Binding-site contacts:
Ligand atom C3 contacts residue TYR157 of chain 53.B at 3.5 Å (hydrophobic).
Ligand atom C22 contacts residue PHE236 of chain 53.B at 3.9 Å (hydrophobic).
Ligand atom C13 contacts residue VAL197 of chain 53.B at 3.6 Å (hydrophobic).
Ligand atom C3 contacts residue PRO179 of chain 53.B at 3.7 Å (hydrophobic).
Ligand atom C21 contacts residue PHE236 of chain 53.B at 3.4 Å (hydrophobic).
Ligand atom C22 contacts residue TYR203 of chain 53.B at 3.5 Å (hydrophobic).
Ligand atom C9 contacts residue TYR157 of chain 53.B at 3.8 Å (hydrophobic).
Ligand atom C12 contacts residue PHE236 of chain 53.B at 3.8 Å (hydrophobic).
Ligand atom C4 contacts residue TYR157 of chain 53.B at 3.4 Å (hydrophobic).
Ligand atom C9 contacts residue ILE108 of chain 53.B at 3.5 Å (hydrophobic).
Ligand atom C7 contacts residue PHE132 of chain 53.B at 3.6 Å (hydrophobic).
Ligand atom N6 contacts residue VAL194 of chain 53.B at 3.7 Å.
Ligand atom C10 contacts residue VAL194 of chain 53.B at 3.7 Å (hydrophobic).
Ligand atom C23 contacts residue TYR110 of chain 53.B at 3.3 Å (hydrophobic).
Ligand atom N4 contacts residue ILE192 of chain 53.B at 3.6 Å.
Ligand atom C1 contacts residue ILE155 of chain 53.B at 3.7 Å (hydrophobic).
Ligand atom N3 contacts residue ILE192 of chain 53.B at 3.8 Å.
Ligand atom C14 contacts residue PHE236 of chain 53.B at 3.9 Å (hydrophobic).
Ligand atom C1 contacts residue ILE181 of chain 53.B at 3.4 Å (hydrophobic).
Ligand atom O25 contacts residue TYR110 of chain 53.B at 3.0 Å.
Ligand atom N4 contacts residue LEU239 of chain 53.B at 3.8 Å.
Ligand atom C8 contacts residue ILE108 of chain 53.B at 3.8 Å (hydrophobic).
Ligand atom C10 contacts residue TYR157 of chain 53.B at 3.6 Å (hydrophobic).
Ligand atom C21 contacts residue TYR203 of chain 53.B at 3.8 Å (hydrophobic).
Ligand atom O24 contacts residue TYR110 of chain 53.B at 3.9 Å.
Ligand atom C20 contacts residue TYR110 of chain 53.B at 3.5 Å (hydrophobic).
Ligand atom C4 contacts residue ALA24 of chain 53.D at 3.8 Å (hydrophobic).
Ligand atom C19 contacts residue PHE236 of chain 53.B at 3.5 Å (hydrophobic).
Ligand atom O24 contacts residue PHE236 of chain 53.B at 3.7 Å.
Ligand atom C11 contacts residue TYR157 of chain 53.B at 3.6 Å (hydrophobic).
Ligand atom C27 contacts residue THR109 of chain 53.B at 3.5 Å.
Ligand atom C20 contacts residue PHE236 of chain 53.B at 3.2 Å (hydrophobic).
Ligand atom C23 contacts residue PHE236 of chain 53.B at 3.5 Å (hydrophobic).
Ligand atom C14 contacts residue VAL197 of chain 53.B at 3.6 Å (hydrophobic).
Ligand atom C26 contacts residue THR109 of chain 53.B at 3.7 Å.
Ligand atom C8 contacts residue PHE132 of chain 53.B at 3.4 Å (hydrophobic).
Ligand atom C19 contacts residue TYR110 of chain 53.B at 3.7 Å (hydrophobic).
Ligand atom C3 contacts residue ALA24 of chain 53.D at 3.7 Å (hydrophobic).
Ligand atom C1 contacts residue PRO179 of chain 53.B at 3.9 Å (hydrophobic).
Ligand atom C11 contacts residue VAL194 of chain 53.B at 3.7 Å (hydrophobic).

Sequence of chain 53.D:
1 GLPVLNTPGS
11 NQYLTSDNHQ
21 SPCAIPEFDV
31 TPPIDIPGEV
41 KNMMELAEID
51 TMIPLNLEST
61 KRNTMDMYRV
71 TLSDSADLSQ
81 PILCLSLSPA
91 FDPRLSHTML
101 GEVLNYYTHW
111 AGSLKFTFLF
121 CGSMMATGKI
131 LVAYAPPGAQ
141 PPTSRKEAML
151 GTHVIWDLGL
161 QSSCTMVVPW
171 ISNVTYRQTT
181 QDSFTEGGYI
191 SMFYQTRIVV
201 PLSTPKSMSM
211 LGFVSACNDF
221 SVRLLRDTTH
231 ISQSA

Sequence of chain 53.B:
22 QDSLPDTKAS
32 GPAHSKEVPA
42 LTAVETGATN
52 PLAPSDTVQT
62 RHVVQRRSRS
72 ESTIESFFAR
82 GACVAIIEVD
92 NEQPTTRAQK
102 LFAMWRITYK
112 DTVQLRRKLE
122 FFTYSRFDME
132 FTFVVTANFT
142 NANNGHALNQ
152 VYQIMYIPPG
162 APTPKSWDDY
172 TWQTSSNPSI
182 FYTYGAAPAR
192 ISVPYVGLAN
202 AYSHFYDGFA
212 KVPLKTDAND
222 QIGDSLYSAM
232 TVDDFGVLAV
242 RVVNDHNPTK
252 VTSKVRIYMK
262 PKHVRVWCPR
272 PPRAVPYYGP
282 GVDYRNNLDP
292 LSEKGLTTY

This protein binds this small molecule.
Small molecule (SMILES): CCOC(=O)c1ccc(OCCCCC2CCN(c3ccc(C)nn3)CC2)cc1

Sequence of chain 54.D:
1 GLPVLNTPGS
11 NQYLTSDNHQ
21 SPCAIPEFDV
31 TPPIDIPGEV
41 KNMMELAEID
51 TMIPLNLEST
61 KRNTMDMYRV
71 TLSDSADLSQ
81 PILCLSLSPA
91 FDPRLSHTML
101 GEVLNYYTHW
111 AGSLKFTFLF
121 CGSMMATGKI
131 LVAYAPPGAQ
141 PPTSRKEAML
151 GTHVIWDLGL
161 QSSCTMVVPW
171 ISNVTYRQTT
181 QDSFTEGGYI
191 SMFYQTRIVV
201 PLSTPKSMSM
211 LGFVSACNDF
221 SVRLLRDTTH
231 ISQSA